Binding-site contacts:
Ligand atom O6 contacts residue GLU154 of chain 1.A at 2.7 Å (salt-bridge).
Ligand atom C6 contacts residue ARG345 of chain 1.A at 3.8 Å.
Ligand atom C4 contacts residue TYR156 of chain 1.A at 3.9 Å (hydrophobic).
Ligand atom C1 contacts residue TRP231 of chain 1.A at 3.8 Å (hydrophobic).
Ligand atom C3 contacts residue TRP63 of chain 1.A at 3.6 Å (hydrophobic).
Ligand atom O2 contacts residue TRP63 of chain 1.A at 3.5 Å (h-bond).
Ligand atom C3 contacts residue ASP66 of chain 1.A at 3.6 Å.
Ligand atom C2 contacts residue ASP66 of chain 1.A at 3.4 Å.
Ligand atom O5 contacts residue TYR156 of chain 1.A at 3.2 Å.
Ligand atom O6 contacts residue PHE157 of chain 1.A at 3.9 Å.
Ligand atom C4 contacts residue ARG67 of chain 1.A at 3.9 Å.
Ligand atom C6 contacts residue TYR156 of chain 1.A at 3.8 Å (hydrophobic).
Ligand atom O4 contacts residue ARG345 of chain 1.A at 3.4 Å (salt-bridge).
Ligand atom C2 contacts residue GLU112 of chain 1.A at 3.4 Å.
Ligand atom C2 contacts residue LYS16 of chain 1.A at 3.9 Å.
Ligand atom O6 contacts residue TYR156 of chain 1.A at 3.0 Å (h-bond).
Ligand atom C6 contacts residue GLU154 of chain 1.A at 3.3 Å.
Ligand atom O3 contacts residue TRP63 of chain 1.A at 3.2 Å (h-bond).
Ligand atom O4 contacts residue TRP341 of chain 1.A at 3.9 Å.
Ligand atom O1 contacts residue ASN13 of chain 1.A at 3.5 Å (h-bond).
Ligand atom O1 contacts residue ASP15 of chain 1.A at 2.7 Å (salt-bridge).
Ligand atom C3 contacts residue ARG67 of chain 1.A at 3.9 Å.
Ligand atom O2 contacts residue GLU112 of chain 1.A at 2.7 Å (salt-bridge).
Ligand atom O3 contacts residue ASP66 of chain 1.A at 2.7 Å (salt-bridge).
Ligand atom O2 contacts residue ALA64 of chain 1.A at 3.5 Å.
Ligand atom C2 contacts residue TRP231 of chain 1.A at 3.9 Å (hydrophobic).
Ligand atom C6 contacts residue TRP341 of chain 1.A at 3.7 Å (hydrophobic).
Ligand atom O1 contacts residue LYS16 of chain 1.A at 3.2 Å (salt-bridge).
Ligand atom O3 contacts residue ALA64 of chain 1.A at 3.5 Å.
Ligand atom O6 contacts residue PRO155 of chain 1.A at 3.3 Å.
Ligand atom C4 contacts residue TRP341 of chain 1.A at 3.5 Å (hydrophobic).
Ligand atom O3 contacts residue GLU112 of chain 1.A at 3.7 Å.
Ligand atom O4 contacts residue ARG67 of chain 1.A at 2.9 Å (salt-bridge).
Ligand atom C1 contacts residue TYR156 of chain 1.A at 3.5 Å (hydrophobic).
Ligand atom O2 contacts residue LYS16 of chain 1.A at 2.8 Å (salt-bridge).
Ligand atom O3 contacts residue ARG67 of chain 1.A at 2.8 Å (salt-bridge).
Ligand atom C1 contacts residue ASP15 of chain 1.A at 3.5 Å.
Ligand atom O2 contacts residue ASP66 of chain 1.A at 2.6 Å (salt-bridge).
Ligand atom C6 contacts residue PRO155 of chain 1.A at 3.8 Å (hydrophobic).
Ligand atom O3 contacts residue TRP341 of chain 1.A at 3.9 Å.

This small molecule binds to this protein.
Small molecule (SMILES): OC[C@H]1O[C@H](O[C@H]2[C@H](O)[C@@H](O)[C@@H](O)O[C@@H]2CO)[C@H](O)[C@@H](O)[C@@H]1O

Sequence of chain 1.A:
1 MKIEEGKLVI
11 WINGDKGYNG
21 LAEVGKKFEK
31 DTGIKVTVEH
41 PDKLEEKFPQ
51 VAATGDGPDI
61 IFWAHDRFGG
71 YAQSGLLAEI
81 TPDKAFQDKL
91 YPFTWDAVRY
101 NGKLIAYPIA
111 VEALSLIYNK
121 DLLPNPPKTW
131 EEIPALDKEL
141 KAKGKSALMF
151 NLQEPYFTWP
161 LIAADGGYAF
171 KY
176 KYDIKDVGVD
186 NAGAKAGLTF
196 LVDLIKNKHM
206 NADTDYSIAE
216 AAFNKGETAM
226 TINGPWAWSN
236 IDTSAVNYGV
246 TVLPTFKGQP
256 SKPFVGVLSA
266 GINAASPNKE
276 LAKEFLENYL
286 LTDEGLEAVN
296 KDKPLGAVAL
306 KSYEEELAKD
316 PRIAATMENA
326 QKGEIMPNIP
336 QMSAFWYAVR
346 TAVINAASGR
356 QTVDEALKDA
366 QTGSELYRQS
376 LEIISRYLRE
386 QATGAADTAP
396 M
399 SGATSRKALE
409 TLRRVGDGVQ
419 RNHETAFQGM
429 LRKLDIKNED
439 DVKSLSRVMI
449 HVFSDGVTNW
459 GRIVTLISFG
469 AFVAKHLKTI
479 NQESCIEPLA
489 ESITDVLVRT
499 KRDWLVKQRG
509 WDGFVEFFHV